Sequence of chain 1.D:
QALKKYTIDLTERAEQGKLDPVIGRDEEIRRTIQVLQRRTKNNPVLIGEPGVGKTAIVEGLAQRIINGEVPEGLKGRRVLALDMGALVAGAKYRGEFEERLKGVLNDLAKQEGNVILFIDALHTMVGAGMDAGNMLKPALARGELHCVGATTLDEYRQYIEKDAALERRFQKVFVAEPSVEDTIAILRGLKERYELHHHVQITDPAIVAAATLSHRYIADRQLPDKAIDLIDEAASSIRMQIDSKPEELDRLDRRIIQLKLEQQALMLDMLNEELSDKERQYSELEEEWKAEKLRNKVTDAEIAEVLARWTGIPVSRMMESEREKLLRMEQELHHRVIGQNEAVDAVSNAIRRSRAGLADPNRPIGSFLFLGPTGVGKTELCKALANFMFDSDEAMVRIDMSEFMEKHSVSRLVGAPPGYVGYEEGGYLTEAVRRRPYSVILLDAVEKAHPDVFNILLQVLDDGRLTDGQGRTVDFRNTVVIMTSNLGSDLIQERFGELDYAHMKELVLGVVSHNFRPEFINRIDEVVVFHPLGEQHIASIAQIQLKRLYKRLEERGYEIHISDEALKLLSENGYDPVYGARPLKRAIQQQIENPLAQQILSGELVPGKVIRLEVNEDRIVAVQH

Binding-site contacts:
Ligand atom O3B contacts residue ARG331 of chain 1.C at 3.7 Å.
Ligand atom O2B contacts residue LYS212 of chain 1.D at 2.8 Å (salt-bridge).
Ligand atom N7 contacts residue VAL210 of chain 1.D at 3.8 Å.
Ligand atom N6 contacts residue ARG183 of chain 1.D at 3.4 Å.
Ligand atom O2A contacts residue GLY211 of chain 1.D at 1.4 Å.
Ligand atom C1' contacts residue ILE391 of chain 1.D at 3.7 Å (hydrophobic).
Ligand atom O4' contacts residue ILE391 of chain 1.D at 3.4 Å.
Ligand atom N3 contacts residue ILE349 of chain 1.D at 3.7 Å.
Ligand atom N6 contacts residue ILE349 of chain 1.D at 3.7 Å.
Ligand atom PG contacts residue ARG332 of chain 1.C at 3.5 Å.
Ligand atom C8 contacts residue PRO387 of chain 1.D at 3.7 Å (hydrophobic).
Ligand atom O1A contacts residue GLY211 of chain 1.D at 3.7 Å.
Ligand atom N1 contacts residue VAL180 of chain 1.D at 3.6 Å.
Ligand atom O2G contacts residue MG1 of chain 1.T at 2.1 Å.
Ligand atom PG contacts residue MG1 of chain 1.T at 3.1 Å.
Ligand atom O1B contacts residue THR213 of chain 1.D at 2.8 Å (h-bond).
Ligand atom O1A contacts residue ALA214 of chain 1.D at 3.7 Å.
Ligand atom O3B contacts residue GLY209 of chain 1.D at 3.7 Å.
Ligand atom O1A contacts residue THR213 of chain 1.D at 3.7 Å.
Ligand atom C2 contacts residue PRO179 of chain 1.D at 3.2 Å (hydrophobic).
Ligand atom S1G contacts residue MG1 of chain 1.T at 3.3 Å.
Ligand atom S1G contacts residue ARG331 of chain 1.C at 3.2 Å (salt-bridge).
Ligand atom N7 contacts residue GLY211 of chain 1.D at 3.6 Å.
Ligand atom N3 contacts residue LEU353 of chain 1.D at 3.8 Å.
Ligand atom PB contacts residue MG1 of chain 1.T at 3.4 Å.
Ligand atom O2A contacts residue LYS212 of chain 1.D at 2.6 Å (salt-bridge).
Ligand atom N1 contacts residue ILE181 of chain 1.D at 3.1 Å (h-bond).
Ligand atom C2 contacts residue ILE349 of chain 1.D at 3.6 Å (hydrophobic).
Ligand atom C2 contacts residue VAL180 of chain 1.D at 3.7 Å (hydrophobic).
Ligand atom O2G contacts residue THR213 of chain 1.D at 3.7 Å.
Ligand atom O3A contacts residue GLY211 of chain 1.D at 3.7 Å.
Ligand atom PA contacts residue GLY211 of chain 1.D at 2.8 Å.
Ligand atom C5' contacts residue ARG331 of chain 1.C at 3.4 Å.
Ligand atom C8 contacts residue GLY211 of chain 1.D at 3.5 Å.
Ligand atom O1B contacts residue MG1 of chain 1.T at 2.1 Å.
Ligand atom S1G contacts residue ARG332 of chain 1.C at 1.6 Å (salt-bridge).
Ligand atom N6 contacts residue ILE181 of chain 1.D at 3.1 Å (h-bond).
Ligand atom O5' contacts residue GLY211 of chain 1.D at 3.3 Å.
Ligand atom O2B contacts residue GLY211 of chain 1.D at 3.0 Å (h-bond).
Ligand atom O2A contacts residue VAL210 of chain 1.D at 3.3 Å.

This protein binds this small molecule.
Small molecule (SMILES): Nc1ncnc2c1ncn2[C@@H]1O[C@H](COP(=O)(O)OP(=O)(O)OP(O)(O)=S)[C@@H](O)[C@H]1O

Sequence of chain 1.C:
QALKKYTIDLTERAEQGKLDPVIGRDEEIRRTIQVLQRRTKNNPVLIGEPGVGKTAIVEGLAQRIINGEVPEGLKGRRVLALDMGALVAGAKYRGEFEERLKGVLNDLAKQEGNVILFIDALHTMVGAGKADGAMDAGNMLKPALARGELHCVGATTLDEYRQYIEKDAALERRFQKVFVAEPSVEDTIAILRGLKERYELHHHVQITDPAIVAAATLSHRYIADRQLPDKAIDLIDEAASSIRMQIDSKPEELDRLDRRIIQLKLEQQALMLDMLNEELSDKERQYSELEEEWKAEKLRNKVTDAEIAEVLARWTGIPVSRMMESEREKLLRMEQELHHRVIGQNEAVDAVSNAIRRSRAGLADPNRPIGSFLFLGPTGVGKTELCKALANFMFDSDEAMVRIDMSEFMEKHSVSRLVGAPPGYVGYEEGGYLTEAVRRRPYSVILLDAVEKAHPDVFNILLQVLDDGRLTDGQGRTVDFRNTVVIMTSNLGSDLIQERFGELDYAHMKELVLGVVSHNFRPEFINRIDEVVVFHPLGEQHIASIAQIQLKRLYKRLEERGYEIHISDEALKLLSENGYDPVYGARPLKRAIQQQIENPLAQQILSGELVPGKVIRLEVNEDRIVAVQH